Sequence of chain 1.N:
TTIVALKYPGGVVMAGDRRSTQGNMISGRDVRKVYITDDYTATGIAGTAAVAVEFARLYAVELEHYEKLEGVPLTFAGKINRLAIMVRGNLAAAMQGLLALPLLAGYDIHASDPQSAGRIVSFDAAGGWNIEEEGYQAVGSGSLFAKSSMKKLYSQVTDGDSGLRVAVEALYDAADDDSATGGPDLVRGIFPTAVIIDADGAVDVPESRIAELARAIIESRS

Sequence of chain 1.M:
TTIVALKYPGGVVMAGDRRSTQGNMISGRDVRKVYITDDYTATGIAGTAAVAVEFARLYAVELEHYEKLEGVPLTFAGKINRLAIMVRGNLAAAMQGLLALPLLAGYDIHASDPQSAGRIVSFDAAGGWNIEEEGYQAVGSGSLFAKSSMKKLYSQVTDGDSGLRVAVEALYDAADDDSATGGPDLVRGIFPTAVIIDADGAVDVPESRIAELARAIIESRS

A protein and the small-molecule ligand that binds it are described below.
Small molecule (SMILES): O=C1CCc2cccc(c2)Oc2ccc(cc2)C[C@@H](C(=O)NCc2ccccc2F)NC(=O)[C@H](CC(=O)N2CCC[C@@H]2c2ccccc2)N1

Binding-site contacts:
Ligand atom F27 contacts residue VAL31 of chain 1.M at 3.6 Å.
Ligand atom O32 contacts residue SER20 of chain 1.M at 3.2 Å.
Ligand atom C30 contacts residue ALA52 of chain 1.M at 3.5 Å (hydrophobic).
Ligand atom C02 contacts residue GLN22 of chain 1.M at 3.6 Å.
Ligand atom C11 contacts residue ALA49 of chain 1.M at 3.6 Å (hydrophobic).
Ligand atom O33 contacts residue ALA49 of chain 1.M at 3.0 Å (h-bond).
Ligand atom C21 contacts residue THR21 of chain 1.M at 3.7 Å.
Ligand atom C26 contacts residue ALA49 of chain 1.M at 3.6 Å (hydrophobic).
Ligand atom N03 contacts residue ASP124 of chain 1.N at 2.8 Å (salt-bridge).
Ligand atom F27 contacts residue SER20 of chain 1.M at 3.3 Å.
Ligand atom C16 contacts residue SER122 of chain 1.N at 3.2 Å.
Ligand atom C08 contacts residue ASP124 of chain 1.N at 3.4 Å.
Ligand atom C04 contacts residue THR21 of chain 1.M at 3.5 Å.
Ligand atom F27 contacts residue ALA49 of chain 1.M at 3.3 Å.
Ligand atom O18 contacts residue GLN22 of chain 1.M at 3.0 Å (h-bond).
Ligand atom C29 contacts residue ALA52 of chain 1.M at 3.7 Å (hydrophobic).
Ligand atom C10 contacts residue ALA49 of chain 1.M at 3.6 Å (hydrophobic).
Ligand atom C24 contacts residue CIT1 of chain 1.NA at 3.6 Å.
Ligand atom C46 contacts residue THR48 of chain 1.M at 3.4 Å.
Ligand atom C06 contacts residue SER27 of chain 1.M at 3.4 Å.
Ligand atom C26 contacts residue VAL31 of chain 1.M at 3.6 Å (hydrophobic).
Ligand atom O01 contacts residue GLN22 of chain 1.M at 3.0 Å.
Ligand atom C19 contacts residue THR21 of chain 1.M at 3.5 Å.
Ligand atom O32 contacts residue THR21 of chain 1.M at 2.9 Å (h-bond).
Ligand atom C05 contacts residue ASP124 of chain 1.N at 3.5 Å.
Ligand atom C22 contacts residue GLY47 of chain 1.M at 3.7 Å.
Ligand atom C11 contacts residue TRP129 of chain 1.N at 3.3 Å (hydrophobic).
Ligand atom C13 contacts residue ASN130 of chain 1.N at 3.6 Å.
Ligand atom N23 contacts residue GLY47 of chain 1.M at 2.9 Å (h-bond).
Ligand atom C28 contacts residue VAL31 of chain 1.M at 3.4 Å (hydrophobic).
Ligand atom C30 contacts residue ILE45 of chain 1.M at 3.2 Å (hydrophobic).
Ligand atom C22 contacts residue CIT1 of chain 1.NA at 3.6 Å.
Ligand atom C24 contacts residue THR1 of chain 1.M at 3.1 Å.
Ligand atom N23 contacts residue CIT1 of chain 1.NA at 3.3 Å (h-bond).
Ligand atom C21 contacts residue GLY47 of chain 1.M at 3.5 Å.
Ligand atom C12 contacts residue ASN130 of chain 1.N at 3.6 Å.
Ligand atom C31 contacts residue ILE45 of chain 1.M at 3.5 Å (hydrophobic).
Ligand atom O18 contacts residue SER27 of chain 1.M at 2.6 Å (h-bond).
Ligand atom N20 contacts residue THR21 of chain 1.M at 2.7 Å (h-bond).
Ligand atom C10 contacts residue TRP129 of chain 1.N at 3.4 Å (hydrophobic).